Sequence of chain 35.F:
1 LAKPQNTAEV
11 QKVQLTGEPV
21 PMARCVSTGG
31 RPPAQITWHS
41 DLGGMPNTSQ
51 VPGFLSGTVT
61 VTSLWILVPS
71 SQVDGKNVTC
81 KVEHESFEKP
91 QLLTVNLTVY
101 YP

Binding-site contacts:
Ligand atom C7 contacts residue GLY75 of chain 35.F at 2.9 Å.
Ligand atom C1 contacts residue ASN96 of chain 35.F at 1.4 Å.
Ligand atom C2 contacts residue ASN96 of chain 35.F at 2.6 Å.
Ligand atom N2 contacts residue ASN96 of chain 35.F at 3.1 Å (h-bond).
Ligand atom C8 contacts residue GLY75 of chain 35.F at 2.5 Å.
Ligand atom C8 contacts residue ASN77 of chain 35.F at 3.7 Å.
Ligand atom O7 contacts residue GLY75 of chain 35.F at 4.0 Å.
Ligand atom O5 contacts residue ASN96 of chain 35.F at 2.2 Å (h-bond).
Ligand atom O7 contacts residue NAG1 of chain 35.K at 3.4 Å.
Ligand atom C7 contacts residue NAG1 of chain 35.K at 4.3 Å.
Ligand atom C3 contacts residue GLY75 of chain 35.F at 4.4 Å.
Ligand atom C8 contacts residue LYS76 of chain 35.F at 4.0 Å.
Ligand atom N2 contacts residue GLY75 of chain 35.F at 2.6 Å (h-bond).
Ligand atom C3 contacts residue ASN96 of chain 35.F at 3.8 Å.
Ligand atom C7 contacts residue ASN77 of chain 35.F at 3.8 Å.
Ligand atom C2 contacts residue GLY75 of chain 35.F at 3.8 Å.
Ligand atom C4 contacts residue ASN96 of chain 35.F at 4.2 Å.
Ligand atom O7 contacts residue ASN77 of chain 35.F at 3.4 Å (h-bond).
Ligand atom C8 contacts residue NAG1 of chain 35.K at 4.3 Å.
Ligand atom C5 contacts residue ASN96 of chain 35.F at 3.5 Å.
Ligand atom C1 contacts residue GLY75 of chain 35.F at 3.9 Å.
Ligand atom C7 contacts residue ASN96 of chain 35.F at 3.5 Å.
Ligand atom O7 contacts residue ASN96 of chain 35.F at 3.4 Å (h-bond).

A small-molecule ligand and the protein it binds are described below.
Small molecule (SMILES): CC(=O)N[C@H]1[C@H](O[C@H]2[C@H](O)[C@@H](NC(C)=O)CO[C@@H]2CO)O[C@H](CO)[C@@H](O[C@@H]2O[C@H](CO)[C@@H](O)[C@H](O)[C@@H]2O)[C@@H]1O